Sequence of chain 1.D:
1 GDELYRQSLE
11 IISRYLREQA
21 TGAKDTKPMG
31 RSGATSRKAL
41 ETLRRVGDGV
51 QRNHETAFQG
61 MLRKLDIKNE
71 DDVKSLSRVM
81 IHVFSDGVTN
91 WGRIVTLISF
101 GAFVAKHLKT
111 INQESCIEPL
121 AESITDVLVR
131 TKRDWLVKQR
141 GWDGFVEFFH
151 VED

Binding-site contacts:
Ligand atom CAA contacts residue MET80 of chain 1.D at 3.9 Å (hydrophobic).
Ligand atom CAL contacts residue LEU97 of chain 1.D at 4.1 Å (hydrophobic).
Ligand atom CAB contacts residue PHE100 of chain 1.D at 3.7 Å (hydrophobic).
Ligand atom CAS contacts residue PHE100 of chain 1.D at 3.3 Å (hydrophobic).
Ligand atom OAD contacts residue VAL83 of chain 1.D at 3.1 Å (h-bond).
Ligand atom CAA contacts residue VAL79 of chain 1.D at 4.1 Å (hydrophobic).
Ligand atom CAJ contacts residue PHE100 of chain 1.D at 4.0 Å (hydrophobic).
Ligand atom CAH contacts residue MET61 of chain 1.D at 4.0 Å (hydrophobic).
Ligand atom CAK contacts residue MET80 of chain 1.D at 3.9 Å (hydrophobic).
Ligand atom CAV contacts residue THR96 of chain 1.D at 3.9 Å.
Ligand atom CAK contacts residue PHE100 of chain 1.D at 3.3 Å (hydrophobic).
Ligand atom CAM contacts residue VAL83 of chain 1.D at 4.0 Å (hydrophobic).
Ligand atom CAT contacts residue MET80 of chain 1.D at 4.0 Å (hydrophobic).
Ligand atom OAC contacts residue ARG93 of chain 1.D at 2.9 Å (salt-bridge).
Ligand atom CAB contacts residue ILE124 of chain 1.D at 3.6 Å (hydrophobic).
Ligand atom CL contacts residue PHE100 of chain 1.D at 4.1 Å.
Ligand atom CAG contacts residue PHE100 of chain 1.D at 4.1 Å (hydrophobic).
Ligand atom CAL contacts residue PHE84 of chain 1.D at 4.1 Å (hydrophobic).
Ligand atom CAT contacts residue LEU97 of chain 1.D at 3.6 Å (hydrophobic).
Ligand atom CAF contacts residue ALA57 of chain 1.D at 4.1 Å (hydrophobic).
Ligand atom OAD contacts residue ARG93 of chain 1.D at 2.5 Å (salt-bridge).
Ligand atom CAU contacts residue MET80 of chain 1.D at 3.7 Å (hydrophobic).
Ligand atom CAN contacts residue LEU97 of chain 1.D at 4.0 Å (hydrophobic).
Ligand atom CAT contacts residue PHE100 of chain 1.D at 3.7 Å (hydrophobic).
Ligand atom CAG contacts residue MET61 of chain 1.D at 3.7 Å (hydrophobic).
Ligand atom CAQ contacts residue ARG93 of chain 1.D at 3.2 Å.
Ligand atom OAO contacts residue LEU97 of chain 1.D at 3.3 Å.
Ligand atom CL contacts residue LEU76 of chain 1.D at 3.8 Å.
Ligand atom CAS contacts residue MET80 of chain 1.D at 3.8 Å (hydrophobic).
Ligand atom CAB contacts residue GLY101 of chain 1.D at 4.0 Å.
Ligand atom CAN contacts residue THR96 of chain 1.D at 3.8 Å.
Ligand atom CAJ contacts residue MET80 of chain 1.D at 3.9 Å (hydrophobic).
Ligand atom CAU contacts residue PHE100 of chain 1.D at 3.6 Å (hydrophobic).
Ligand atom CAR contacts residue MET80 of chain 1.D at 3.7 Å (hydrophobic).
Ligand atom CAR contacts residue PHE100 of chain 1.D at 3.9 Å (hydrophobic).
Ligand atom CAF contacts residue MET61 of chain 1.D at 3.6 Å (hydrophobic).
Ligand atom CAG contacts residue PHE58 of chain 1.D at 3.9 Å (hydrophobic).
Ligand atom CAM contacts residue LEU97 of chain 1.D at 3.7 Å (hydrophobic).
Ligand atom CAK contacts residue LEU97 of chain 1.D at 3.4 Å (hydrophobic).
Ligand atom CAA contacts residue LEU65 of chain 1.D at 4.1 Å (hydrophobic).

A small-molecule ligand and the protein it binds are described below.
Small molecule (SMILES): Cc1cc(OCCCc2c(C(=O)O)sc3ccccc23)cc(C)c1Cl